Binding-site contacts:
Ligand atom N30 contacts residue PHE140 of chain 1.A at 3.1 Å (h-bond).
Ligand atom C03 contacts residue MET165 of chain 1.A at 3.8 Å (hydrophobic).
Ligand atom C09 contacts residue ASP187 of chain 1.A at 3.8 Å.
Ligand atom C38 contacts residue THR26 of chain 1.A at 3.0 Å.
Ligand atom C14 contacts residue GLU166 of chain 1.A at 3.2 Å.
Ligand atom O34 contacts residue HIS41 of chain 1.A at 2.6 Å (h-bond).
Ligand atom C08 contacts residue ASP187 of chain 1.A at 3.3 Å.
Ligand atom N11 contacts residue GLN189 of chain 1.A at 3.4 Å (h-bond).
Ligand atom C39 contacts residue GLY143 of chain 1.A at 3.7 Å.
Ligand atom C08 contacts residue HIS41 of chain 1.A at 3.6 Å.
Ligand atom C29 contacts residue GLU166 of chain 1.A at 3.7 Å.
Ligand atom C07 contacts residue ASP187 of chain 1.A at 3.7 Å.
Ligand atom N30 contacts residue GLU166 of chain 1.A at 3.1 Å (salt-bridge).
Ligand atom N23 contacts residue HIS164 of chain 1.A at 3.0 Å (h-bond).
Ligand atom C25 contacts residue CYS145 of chain 1.A at 3.0 Å (hydrophobic).
Ligand atom C37 contacts residue GLY143 of chain 1.A at 3.8 Å.
Ligand atom C31 contacts residue HIS163 of chain 1.A at 3.8 Å.
Ligand atom O40 contacts residue CYS145 of chain 1.A at 3.0 Å (h-bond).
Ligand atom O34 contacts residue CYS145 of chain 1.A at 2.6 Å (h-bond).
Ligand atom C27 contacts residue ASN142 of chain 1.A at 3.6 Å.
Ligand atom C19 contacts residue GLN189 of chain 1.A at 3.7 Å.
Ligand atom C39 contacts residue ASN142 of chain 1.A at 3.4 Å.
Ligand atom C35 contacts residue CYS145 of chain 1.A at 2.6 Å (hydrophobic).
Ligand atom O32 contacts residue HIS163 of chain 1.A at 2.6 Å (h-bond).
Ligand atom C31 contacts residue GLU166 of chain 1.A at 3.8 Å.
Ligand atom C37 contacts residue THR26 of chain 1.A at 3.3 Å.
Ligand atom C24 contacts residue CYS145 of chain 1.A at 2.7 Å (hydrophobic).
Ligand atom O22 contacts residue MET165 of chain 1.A at 3.3 Å.
Ligand atom O40 contacts residue SER144 of chain 1.A at 3.2 Å (h-bond).
Ligand atom N36 contacts residue CYS145 of chain 1.A at 3.7 Å.
Ligand atom O32 contacts residue PHE140 of chain 1.A at 3.5 Å.
Ligand atom N23 contacts residue CYS145 of chain 1.A at 3.1 Å (h-bond).
Ligand atom C08 contacts residue TYR54 of chain 1.A at 3.5 Å (hydrophobic).
Ligand atom O22 contacts residue GLU166 of chain 1.A at 2.9 Å (salt-bridge).
Ligand atom C05 contacts residue GLN189 of chain 1.A at 3.5 Å.
Ligand atom C20 contacts residue GLN189 of chain 1.A at 3.6 Å.
Ligand atom O21 contacts residue GLN189 of chain 1.A at 2.9 Å (h-bond).
Ligand atom O40 contacts residue GLY143 of chain 1.A at 2.8 Å (h-bond).
Ligand atom C35 contacts residue GLY143 of chain 1.A at 3.8 Å.
Ligand atom C33 contacts residue CYS145 of chain 1.A at 1.8 Å (hydrophobic).

A small-molecule ligand and the protein it binds are described below.
Small molecule (SMILES): O=C(N[C@@H](CC1CCCCC1)C(=O)N[C@@H](C[C@@H]1CCCNC1=O)[C@@H](O)C(=O)NC1CC1)c1cc2ccccc2o1

Sequence of chain 2.A:
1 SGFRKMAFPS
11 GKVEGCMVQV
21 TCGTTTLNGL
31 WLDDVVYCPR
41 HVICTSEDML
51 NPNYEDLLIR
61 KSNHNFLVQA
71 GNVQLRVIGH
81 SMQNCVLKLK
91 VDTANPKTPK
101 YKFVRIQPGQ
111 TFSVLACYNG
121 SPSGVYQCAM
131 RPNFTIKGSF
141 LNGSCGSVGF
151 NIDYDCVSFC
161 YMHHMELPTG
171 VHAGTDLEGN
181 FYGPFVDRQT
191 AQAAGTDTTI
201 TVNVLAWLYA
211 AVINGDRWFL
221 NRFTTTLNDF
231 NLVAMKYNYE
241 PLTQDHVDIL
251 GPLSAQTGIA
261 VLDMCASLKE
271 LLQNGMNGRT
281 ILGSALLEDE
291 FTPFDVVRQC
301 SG

Sequence of chain 1.A:
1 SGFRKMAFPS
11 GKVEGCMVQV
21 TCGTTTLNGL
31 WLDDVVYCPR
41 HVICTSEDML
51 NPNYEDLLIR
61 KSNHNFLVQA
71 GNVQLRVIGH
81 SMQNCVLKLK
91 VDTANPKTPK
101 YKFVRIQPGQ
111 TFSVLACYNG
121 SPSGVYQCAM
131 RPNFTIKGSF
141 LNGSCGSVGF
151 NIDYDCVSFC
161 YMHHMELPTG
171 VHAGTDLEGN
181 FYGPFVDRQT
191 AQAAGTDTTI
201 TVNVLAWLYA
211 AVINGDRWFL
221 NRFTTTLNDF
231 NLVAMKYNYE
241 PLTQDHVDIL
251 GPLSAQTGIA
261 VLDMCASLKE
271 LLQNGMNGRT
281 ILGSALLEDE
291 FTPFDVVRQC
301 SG